This protein binds this small molecule.
Small molecule (SMILES): Cc1cc(CCCOc2c(Cl)cc(C3=NCCO3)cc2Cl)on1

Binding-site contacts:
Ligand atom C3 contacts residue MET217 of chain 44.A at 4.2 Å (hydrophobic).
Ligand atom CL2 contacts residue TYR147 of chain 44.A at 2.4 Å.
Ligand atom C3B contacts residue TYR147 of chain 44.A at 3.3 Å (hydrophobic).
Ligand atom C4B contacts residue ILE220 of chain 44.A at 4.2 Å (hydrophobic).
Ligand atom C2B contacts residue TYR147 of chain 44.A at 3.4 Å (hydrophobic).
Ligand atom N2 contacts residue ASN215 of chain 44.A at 4.0 Å.
Ligand atom C2C contacts residue MET217 of chain 44.A at 3.9 Å (hydrophobic).
Ligand atom C4A contacts residue TYR145 of chain 44.A at 3.7 Å (hydrophobic).
Ligand atom C3 contacts residue LEU103 of chain 44.A at 4.3 Å (hydrophobic).
Ligand atom C1B contacts residue ILE125 of chain 44.A at 3.6 Å (hydrophobic).
Ligand atom C3B contacts residue ILE125 of chain 44.A at 4.3 Å (hydrophobic).
Ligand atom C5B contacts residue ILE125 of chain 44.A at 3.5 Å (hydrophobic).
Ligand atom O1A contacts residue LEU127 of chain 44.A at 4.1 Å.
Ligand atom C5A contacts residue TYR145 of chain 44.A at 3.7 Å (hydrophobic).
Ligand atom C5A contacts residue LEU127 of chain 44.A at 3.8 Å (hydrophobic).
Ligand atom C6B contacts residue ILE125 of chain 44.A at 3.3 Å (hydrophobic).
Ligand atom N3A contacts residue TYR147 of chain 44.A at 4.1 Å.
Ligand atom C2C contacts residue ILE101 of chain 44.A at 4.2 Å (hydrophobic).
Ligand atom C31 contacts residue MET195 of chain 44.A at 3.9 Å (hydrophobic).
Ligand atom C2B contacts residue ILE184 of chain 44.A at 4.1 Å (hydrophobic).
Ligand atom CL2 contacts residue LEU187 of chain 44.A at 3.9 Å.
Ligand atom C5 contacts residue MET217 of chain 44.A at 3.8 Å (hydrophobic).
Ligand atom CL1 contacts residue ILE239 of chain 44.A at 4.0 Å.
Ligand atom C4B contacts residue ILE125 of chain 44.A at 4.0 Å (hydrophobic).
Ligand atom C2B contacts residue ILE125 of chain 44.A at 4.1 Å (hydrophobic).
Ligand atom O1B contacts residue ILE125 of chain 44.A at 4.1 Å.
Ligand atom C4A contacts residue MET146 of chain 44.A at 4.0 Å (hydrophobic).
Ligand atom N2 contacts residue MET217 of chain 44.A at 3.1 Å (h-bond).
Ligand atom C5B contacts residue ILE220 of chain 44.A at 4.3 Å (hydrophobic).
Ligand atom N3A contacts residue ILE220 of chain 44.A at 4.3 Å.
Ligand atom C4 contacts residue LEU103 of chain 44.A at 3.6 Å (hydrophobic).
Ligand atom O1A contacts residue ILE239 of chain 44.A at 4.3 Å.
Ligand atom O1 contacts residue MET217 of chain 44.A at 2.7 Å (h-bond).
Ligand atom CL1 contacts residue ILE125 of chain 44.A at 3.7 Å.
Ligand atom C3C contacts residue ILE101 of chain 44.A at 3.8 Å (hydrophobic).
Ligand atom C31 contacts residue LEU103 of chain 44.A at 4.1 Å (hydrophobic).
Ligand atom N3A contacts residue PHE182 of chain 44.A at 4.1 Å.
Ligand atom C2A contacts residue ILE220 of chain 44.A at 4.1 Å (hydrophobic).
Ligand atom C2A contacts residue PHE182 of chain 44.A at 4.1 Å (hydrophobic).
Ligand atom CL2 contacts residue ILE184 of chain 44.A at 4.2 Å.

Sequence of chain 44.A:
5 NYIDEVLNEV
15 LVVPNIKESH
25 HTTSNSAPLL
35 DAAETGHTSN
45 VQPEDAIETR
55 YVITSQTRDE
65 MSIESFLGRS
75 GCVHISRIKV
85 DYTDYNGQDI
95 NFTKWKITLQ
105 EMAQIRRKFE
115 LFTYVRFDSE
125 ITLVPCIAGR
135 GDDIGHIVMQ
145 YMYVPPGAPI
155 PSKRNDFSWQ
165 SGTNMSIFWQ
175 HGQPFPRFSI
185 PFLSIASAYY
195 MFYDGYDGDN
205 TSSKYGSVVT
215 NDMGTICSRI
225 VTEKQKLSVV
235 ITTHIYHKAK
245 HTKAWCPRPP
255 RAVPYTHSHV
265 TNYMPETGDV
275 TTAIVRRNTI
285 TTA